Binding-site contacts:
Ligand atom C10 contacts residue ASN106 of chain 1.A at 3.7 Å.
Ligand atom C16 contacts residue SER39 of chain 1.A at 4.1 Å.
Ligand atom C3 contacts residue MET74 of chain 1.A at 3.8 Å (hydrophobic).
Ligand atom C3 contacts residue LEU73 of chain 1.A at 3.7 Å (hydrophobic).
Ligand atom C7 contacts residue MET74 of chain 1.A at 4.0 Å (hydrophobic).
Ligand atom C10 contacts residue MET105 of chain 1.A at 3.7 Å (hydrophobic).
Ligand atom C17 contacts residue GLY9 of chain 1.A at 3.7 Å.
Ligand atom C12 contacts residue DMS1 of chain 1.H at 4.0 Å.
Ligand atom C12 contacts residue ALA37 of chain 1.A at 4.0 Å (hydrophobic).
Ligand atom C1 contacts residue MET74 of chain 1.A at 3.9 Å (hydrophobic).
Ligand atom C1 contacts residue LEU73 of chain 1.A at 4.0 Å (hydrophobic).
Ligand atom C18 contacts residue ASP72 of chain 1.A at 3.8 Å.
Ligand atom C7 contacts residue LEU102 of chain 1.A at 3.8 Å (hydrophobic).
Ligand atom N6 contacts residue MET74 of chain 1.A at 3.6 Å.
Ligand atom N5 contacts residue DMS1 of chain 1.H at 3.5 Å.
Ligand atom N15 contacts residue ALA37 of chain 1.A at 3.3 Å.
Ligand atom C13 contacts residue PHE70 of chain 1.A at 4.0 Å (hydrophobic).
Ligand atom N15 contacts residue DMS1 of chain 1.H at 3.7 Å.
Ligand atom N2 contacts residue LEU73 of chain 1.A at 3.5 Å.
Ligand atom C14 contacts residue DMS1 of chain 1.H at 3.5 Å.
Ligand atom N19 contacts residue ASP72 of chain 1.A at 3.1 Å (salt-bridge).
Ligand atom C9 contacts residue DMS1 of chain 1.H at 3.7 Å.
Ligand atom C10 contacts residue LEU102 of chain 1.A at 3.7 Å (hydrophobic).
Ligand atom N19 contacts residue LEU73 of chain 1.A at 3.9 Å.
Ligand atom C1 contacts residue ASP72 of chain 1.A at 4.1 Å.
Ligand atom N6 contacts residue LEU73 of chain 1.A at 3.6 Å.
Ligand atom C16 contacts residue ALA37 of chain 1.A at 4.1 Å (hydrophobic).
Ligand atom C17 contacts residue DMS1 of chain 1.H at 3.7 Å.
Ligand atom C13 contacts residue MET74 of chain 1.A at 3.8 Å (hydrophobic).
Ligand atom C1 contacts residue DMS1 of chain 1.H at 4.0 Å.
Ligand atom C13 contacts residue DMS1 of chain 1.H at 3.5 Å.
Ligand atom N11 contacts residue ALA37 of chain 1.A at 3.5 Å.
Ligand atom C3 contacts residue DMS1 of chain 1.H at 4.0 Å.
Ligand atom N19 contacts residue MET74 of chain 1.A at 3.9 Å.
Ligand atom C14 contacts residue ALA37 of chain 1.A at 3.5 Å (hydrophobic).
Ligand atom C13 contacts residue ALA37 of chain 1.A at 4.0 Å (hydrophobic).
Ligand atom N2 contacts residue MET74 of chain 1.A at 3.0 Å (h-bond).
Ligand atom C8 contacts residue LEU102 of chain 1.A at 3.5 Å (hydrophobic).
Ligand atom C4 contacts residue DMS1 of chain 1.H at 3.5 Å.
Ligand atom C16 contacts residue PRO40 of chain 1.A at 4.0 Å (hydrophobic).

The protein below binds the small molecule below.
Small molecule (SMILES): Cc1ccc2nc(NCc3cc(C)nn3C)[nH]c2n1

Sequence of chain 1.A:
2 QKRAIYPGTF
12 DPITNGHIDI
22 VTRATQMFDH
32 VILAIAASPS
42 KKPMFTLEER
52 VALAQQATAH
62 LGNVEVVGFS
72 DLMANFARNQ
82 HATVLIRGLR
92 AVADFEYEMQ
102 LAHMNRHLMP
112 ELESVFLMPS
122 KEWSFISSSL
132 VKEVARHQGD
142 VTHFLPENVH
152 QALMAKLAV